Sequence of chain 1.C:
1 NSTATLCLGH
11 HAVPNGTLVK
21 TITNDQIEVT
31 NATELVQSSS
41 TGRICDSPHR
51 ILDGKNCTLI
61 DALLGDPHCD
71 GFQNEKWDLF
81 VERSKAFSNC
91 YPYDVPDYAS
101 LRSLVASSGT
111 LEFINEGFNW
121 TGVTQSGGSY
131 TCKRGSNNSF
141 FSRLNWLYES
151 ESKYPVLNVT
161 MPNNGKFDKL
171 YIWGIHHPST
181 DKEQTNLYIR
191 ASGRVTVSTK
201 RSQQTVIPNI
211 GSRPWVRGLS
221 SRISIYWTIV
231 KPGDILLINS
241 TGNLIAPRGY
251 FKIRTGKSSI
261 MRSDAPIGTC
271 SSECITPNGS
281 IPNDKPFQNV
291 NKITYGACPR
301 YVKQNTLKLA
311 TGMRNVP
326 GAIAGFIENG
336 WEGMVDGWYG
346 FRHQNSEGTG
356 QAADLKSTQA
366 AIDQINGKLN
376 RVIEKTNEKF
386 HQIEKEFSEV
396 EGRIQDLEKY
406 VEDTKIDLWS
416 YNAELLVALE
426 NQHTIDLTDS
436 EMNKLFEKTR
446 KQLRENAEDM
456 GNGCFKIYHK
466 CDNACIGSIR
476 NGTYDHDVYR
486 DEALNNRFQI

Sequence of chain 1.A:
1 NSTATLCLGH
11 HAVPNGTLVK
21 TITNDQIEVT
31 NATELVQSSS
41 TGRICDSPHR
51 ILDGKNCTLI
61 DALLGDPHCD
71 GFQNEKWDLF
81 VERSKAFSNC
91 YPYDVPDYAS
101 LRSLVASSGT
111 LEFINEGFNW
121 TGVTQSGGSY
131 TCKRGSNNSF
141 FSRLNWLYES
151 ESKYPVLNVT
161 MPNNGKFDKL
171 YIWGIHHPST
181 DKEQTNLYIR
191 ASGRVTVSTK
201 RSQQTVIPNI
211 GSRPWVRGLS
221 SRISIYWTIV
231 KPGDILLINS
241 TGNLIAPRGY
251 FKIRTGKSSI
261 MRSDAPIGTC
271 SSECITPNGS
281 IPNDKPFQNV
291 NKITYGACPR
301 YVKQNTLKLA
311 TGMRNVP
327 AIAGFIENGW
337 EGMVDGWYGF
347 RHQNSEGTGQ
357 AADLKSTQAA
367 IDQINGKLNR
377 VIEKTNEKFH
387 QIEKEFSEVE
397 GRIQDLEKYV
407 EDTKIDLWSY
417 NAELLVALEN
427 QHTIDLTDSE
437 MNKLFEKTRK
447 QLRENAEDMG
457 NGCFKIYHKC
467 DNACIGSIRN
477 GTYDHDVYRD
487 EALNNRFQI

This protein binds this small molecule.
Small molecule (SMILES): CC(=O)N[C@H]1[C@H](O[C@H]2[C@H](O)[C@@H](NC(C)=O)CO[C@@H]2CO)O[C@H](CO)[C@@H](O[C@@H]2O[C@H](CO)[C@@H](O)[C@H](O)[C@@H]2O)[C@@H]1O

Binding-site contacts:
Ligand atom O3 contacts residue TRP215 of chain 1.C at 3.9 Å.
Ligand atom C3 contacts residue TRP215 of chain 1.C at 4.5 Å (hydrophobic).
Ligand atom C8 contacts residue NAG1 of chain 1.I at 3.4 Å.
Ligand atom C6 contacts residue THR160 of chain 1.A at 4.2 Å.
Ligand atom C2 contacts residue ASN158 of chain 1.A at 2.5 Å.
Ligand atom C4 contacts residue TRP215 of chain 1.C at 4.3 Å (hydrophobic).
Ligand atom C6 contacts residue LEU237 of chain 1.A at 4.4 Å (hydrophobic).
Ligand atom C8 contacts residue THR160 of chain 1.A at 4.2 Å.
Ligand atom C7 contacts residue TRP215 of chain 1.C at 3.7 Å (hydrophobic).
Ligand atom O7 contacts residue ASN158 of chain 1.A at 3.7 Å.
Ligand atom C3 contacts residue ASN158 of chain 1.A at 3.8 Å.
Ligand atom N2 contacts residue NAG1 of chain 1.I at 3.7 Å.
Ligand atom C7 contacts residue SER212 of chain 1.C at 4.4 Å.
Ligand atom C1 contacts residue NAG1 of chain 1.I at 4.3 Å.
Ligand atom O6 contacts residue TRP215 of chain 1.C at 4.1 Å.
Ligand atom C7 contacts residue NAG1 of chain 1.I at 3.7 Å.
Ligand atom O5 contacts residue TRP215 of chain 1.C at 4.5 Å.
Ligand atom N2 contacts residue SER212 of chain 1.C at 3.6 Å.
Ligand atom C8 contacts residue SER212 of chain 1.C at 4.2 Å.
Ligand atom O7 contacts residue ARG213 of chain 1.C at 4.0 Å.
Ligand atom O6 contacts residue THR160 of chain 1.A at 3.7 Å.
Ligand atom N2 contacts residue ASN158 of chain 1.A at 3.0 Å (h-bond).
Ligand atom O7 contacts residue NAG1 of chain 1.I at 4.5 Å.
Ligand atom O7 contacts residue PRO214 of chain 1.C at 3.2 Å.
Ligand atom C5 contacts residue ASN158 of chain 1.A at 3.6 Å.
Ligand atom C4 contacts residue ASN158 of chain 1.A at 4.2 Å.
Ligand atom C7 contacts residue PRO214 of chain 1.C at 4.0 Å (hydrophobic).
Ligand atom O5 contacts residue ASN158 of chain 1.A at 2.4 Å (h-bond).
Ligand atom C8 contacts residue PRO214 of chain 1.C at 4.0 Å (hydrophobic).
Ligand atom C8 contacts residue TRP215 of chain 1.C at 4.4 Å (hydrophobic).
Ligand atom O5 contacts residue LEU237 of chain 1.A at 4.2 Å.
Ligand atom C2 contacts residue SER212 of chain 1.C at 4.5 Å.
Ligand atom C5 contacts residue LEU237 of chain 1.A at 4.4 Å (hydrophobic).
Ligand atom C3 contacts residue SER212 of chain 1.C at 4.2 Å.
Ligand atom C1 contacts residue ASN158 of chain 1.A at 1.4 Å.
Ligand atom C2 contacts residue TRP215 of chain 1.C at 4.5 Å (hydrophobic).
Ligand atom C7 contacts residue ASN158 of chain 1.A at 3.5 Å.
Ligand atom O7 contacts residue TRP215 of chain 1.C at 2.6 Å (h-bond).
Ligand atom C8 contacts residue ILE235 of chain 1.A at 3.7 Å (hydrophobic).